Binding-site contacts:
Ligand atom O contacts residue TYR84 of chain 1.D at 3.0 Å (h-bond).
Ligand atom CD1 contacts residue TYR159 of chain 1.D at 3.4 Å (hydrophobic).
Ligand atom CD1 contacts residue GLU114 of chain 1.D at 3.3 Å.
Ligand atom C contacts residue HIS70 of chain 1.D at 3.3 Å.
Ligand atom CG2 contacts residue TRP97 of chain 1.D at 3.4 Å (hydrophobic).
Ligand atom OXT contacts residue THR80 of chain 1.D at 3.4 Å.
Ligand atom CD1 contacts residue ARG156 of chain 1.D at 3.4 Å.
Ligand atom CE1 contacts residue ASP74 of chain 1.D at 3.3 Å.
Ligand atom ND1 contacts residue HIS70 of chain 1.D at 3.1 Å (h-bond).
Ligand atom N contacts residue ASN77 of chain 1.D at 2.7 Å (h-bond).
Ligand atom O contacts residue HIS70 of chain 1.D at 2.6 Å (h-bond).
Ligand atom O contacts residue SER143 of chain 1.D at 2.8 Å (h-bond).
Ligand atom CD contacts residue GLU63 of chain 1.D at 3.0 Å.
Ligand atom CA contacts residue GLU63 of chain 1.D at 3.3 Å.
Ligand atom CD1 contacts residue ARG156 of chain 1.D at 3.4 Å.
Ligand atom CG contacts residue TRP167 of chain 1.D at 3.2 Å (hydrophobic).
Ligand atom O contacts residue LYS146 of chain 1.D at 3.3 Å.
Ligand atom O contacts residue ASN77 of chain 1.D at 2.6 Å (h-bond).
Ligand atom CD1 contacts residue TYR116 of chain 1.D at 3.3 Å (hydrophobic).
Ligand atom N contacts residue TYR7 of chain 1.D at 3.5 Å (h-bond).
Ligand atom CB contacts residue ASN77 of chain 1.D at 3.3 Å.
Ligand atom OXT contacts residue LYS146 of chain 1.D at 3.0 Å (salt-bridge).
Ligand atom C contacts residue LYS146 of chain 1.D at 3.5 Å.
Ligand atom O contacts residue HIS70 of chain 1.D at 3.1 Å (h-bond).
Ligand atom C contacts residue ARG156 of chain 1.D at 3.3 Å.
Ligand atom O contacts residue HIS70 of chain 1.D at 2.9 Å (h-bond).
Ligand atom O contacts residue TYR159 of chain 1.D at 2.8 Å (h-bond).
Ligand atom CB contacts residue ARG156 of chain 1.D at 3.2 Å.
Ligand atom N contacts residue TYR171 of chain 1.D at 2.7 Å (h-bond).
Ligand atom CD2 contacts residue ASN77 of chain 1.D at 3.2 Å.
Ligand atom CB contacts residue TYR116 of chain 1.D at 3.1 Å (hydrophobic).
Ligand atom CD2 contacts residue TYR116 of chain 1.D at 3.5 Å (hydrophobic).
Ligand atom CA contacts residue ASN77 of chain 1.D at 3.5 Å.
Ligand atom N contacts residue TYR159 of chain 1.D at 3.4 Å.
Ligand atom CD2 contacts residue ASP74 of chain 1.D at 2.9 Å.
Ligand atom N contacts residue GLU63 of chain 1.D at 3.0 Å (salt-bridge).
Ligand atom NE2 contacts residue ASP74 of chain 1.D at 2.8 Å (salt-bridge).
Ligand atom N contacts residue TYR116 of chain 1.D at 3.4 Å (h-bond).
Ligand atom C contacts residue HIS70 of chain 1.D at 3.5 Å.
Ligand atom O contacts residue ARG156 of chain 1.D at 3.3 Å (salt-bridge).

This protein binds this small molecule.
Small molecule (SMILES): CC[C@H](C)[C@H](NC(=O)[C@@H](N)CCCN=C(N)N)C(=O)N[C@H](C(=O)N1CCC[C@H]1C(=O)N[C@@H](CCCN=C(N)N)C(=O)N[C@@H](CC1=NC=NC1)C(=O)N[C@@H](CC(C)C)C(=O)N[C@@H](CCC(N)=O)C(=O)N[C@@H](CC(C)C)C(=O)O)[C@@H](C)CC

Sequence of chain 1.D:
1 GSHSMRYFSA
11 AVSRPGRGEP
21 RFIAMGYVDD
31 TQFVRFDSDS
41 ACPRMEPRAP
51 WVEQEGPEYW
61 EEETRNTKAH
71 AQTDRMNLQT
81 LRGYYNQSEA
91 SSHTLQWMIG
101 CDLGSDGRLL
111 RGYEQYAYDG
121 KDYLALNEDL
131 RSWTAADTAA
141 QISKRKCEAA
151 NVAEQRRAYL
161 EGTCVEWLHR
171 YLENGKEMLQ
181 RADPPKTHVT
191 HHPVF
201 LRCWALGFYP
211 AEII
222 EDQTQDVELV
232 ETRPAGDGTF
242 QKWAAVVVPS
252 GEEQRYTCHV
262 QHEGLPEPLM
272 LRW